This small molecule binds to this protein.
Small molecule (SMILES): CC(=O)N[C@H]1[C@H](O[C@H]2[C@H](O)[C@@H](NC(C)=O)CO[C@@H]2CO)O[C@H](CO)[C@@H](O)[C@@H]1O

Sequence of chain 1.C:
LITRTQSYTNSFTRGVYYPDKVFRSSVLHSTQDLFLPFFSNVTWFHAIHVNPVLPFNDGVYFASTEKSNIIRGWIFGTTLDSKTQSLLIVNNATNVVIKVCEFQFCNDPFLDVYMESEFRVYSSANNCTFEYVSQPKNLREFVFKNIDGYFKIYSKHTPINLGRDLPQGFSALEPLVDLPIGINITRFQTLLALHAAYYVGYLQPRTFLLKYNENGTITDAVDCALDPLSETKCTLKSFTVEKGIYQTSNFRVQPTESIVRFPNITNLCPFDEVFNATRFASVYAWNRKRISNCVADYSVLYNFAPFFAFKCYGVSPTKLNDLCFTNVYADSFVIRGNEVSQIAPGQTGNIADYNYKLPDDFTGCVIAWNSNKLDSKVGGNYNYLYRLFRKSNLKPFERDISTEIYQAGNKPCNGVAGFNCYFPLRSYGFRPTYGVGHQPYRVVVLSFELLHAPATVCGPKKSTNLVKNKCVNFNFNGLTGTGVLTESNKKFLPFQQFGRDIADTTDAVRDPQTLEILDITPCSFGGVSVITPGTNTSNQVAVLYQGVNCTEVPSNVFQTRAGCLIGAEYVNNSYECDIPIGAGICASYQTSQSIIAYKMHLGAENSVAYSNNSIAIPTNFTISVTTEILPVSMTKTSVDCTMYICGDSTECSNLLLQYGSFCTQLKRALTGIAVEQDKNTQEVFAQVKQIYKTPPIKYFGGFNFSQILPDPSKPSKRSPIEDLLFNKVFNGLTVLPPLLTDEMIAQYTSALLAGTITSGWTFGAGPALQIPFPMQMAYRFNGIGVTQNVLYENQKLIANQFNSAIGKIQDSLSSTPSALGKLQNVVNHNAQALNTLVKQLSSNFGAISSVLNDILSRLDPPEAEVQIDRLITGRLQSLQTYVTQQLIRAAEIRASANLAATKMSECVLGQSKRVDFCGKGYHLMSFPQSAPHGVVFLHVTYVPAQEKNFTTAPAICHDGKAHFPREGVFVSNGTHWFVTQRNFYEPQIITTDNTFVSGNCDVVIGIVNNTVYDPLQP

Binding-site contacts:
Ligand atom C5 contacts residue PHE1083 of chain 1.C at 3.7 Å (hydrophobic).
Ligand atom O5 contacts residue PHE1083 of chain 1.C at 4.1 Å.
Ligand atom O7 contacts residue HIS1081 of chain 1.C at 2.9 Å (h-bond).
Ligand atom C5 contacts residue ASN1078 of chain 1.C at 3.7 Å.
Ligand atom C6 contacts residue PHE1083 of chain 1.C at 3.5 Å (hydrophobic).
Ligand atom C2 contacts residue ASN1078 of chain 1.C at 2.5 Å.
Ligand atom C4 contacts residue HIS1081 of chain 1.C at 3.9 Å.
Ligand atom C8 contacts residue THR1080 of chain 1.C at 4.4 Å.
Ligand atom C3 contacts residue THR1080 of chain 1.C at 4.0 Å.
Ligand atom N2 contacts residue THR1080 of chain 1.C at 3.8 Å.
Ligand atom C2 contacts residue HIS1081 of chain 1.C at 4.5 Å.
Ligand atom O5 contacts residue ASN1078 of chain 1.C at 2.4 Å (h-bond).
Ligand atom C2 contacts residue THR1080 of chain 1.C at 4.4 Å.
Ligand atom C1 contacts residue ASN1078 of chain 1.C at 1.4 Å.
Ligand atom C5 contacts residue HIS1081 of chain 1.C at 4.1 Å.
Ligand atom O7 contacts residue ASN1078 of chain 1.C at 3.3 Å (h-bond).
Ligand atom C8 contacts residue ASN1078 of chain 1.C at 4.1 Å.
Ligand atom C4 contacts residue ASN1078 of chain 1.C at 4.2 Å.
Ligand atom O3 contacts residue THR1080 of chain 1.C at 4.3 Å.
Ligand atom C7 contacts residue HIS1081 of chain 1.C at 4.1 Å.
Ligand atom N2 contacts residue ASN1078 of chain 1.C at 2.9 Å (h-bond).
Ligand atom C7 contacts residue ASN1078 of chain 1.C at 3.3 Å.
Ligand atom O3 contacts residue HIS1081 of chain 1.C at 4.1 Å.
Ligand atom C3 contacts residue HIS1081 of chain 1.C at 3.4 Å.
Ligand atom O4 contacts residue HIS1081 of chain 1.C at 3.5 Å (h-bond).
Ligand atom C3 contacts residue ASN1078 of chain 1.C at 3.8 Å.